Sequence of chain 1.C:
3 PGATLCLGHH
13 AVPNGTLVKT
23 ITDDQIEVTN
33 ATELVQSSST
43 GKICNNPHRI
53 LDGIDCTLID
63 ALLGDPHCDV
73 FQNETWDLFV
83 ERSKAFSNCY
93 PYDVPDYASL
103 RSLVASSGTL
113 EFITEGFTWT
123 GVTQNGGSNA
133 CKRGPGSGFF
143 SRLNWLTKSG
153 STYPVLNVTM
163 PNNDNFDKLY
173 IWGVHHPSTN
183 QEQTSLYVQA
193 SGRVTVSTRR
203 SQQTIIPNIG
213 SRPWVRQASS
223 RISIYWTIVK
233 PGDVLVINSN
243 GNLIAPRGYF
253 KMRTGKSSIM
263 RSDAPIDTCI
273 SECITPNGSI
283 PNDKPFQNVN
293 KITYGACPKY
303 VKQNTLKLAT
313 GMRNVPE

Binding-site contacts:
Ligand atom C4 contacts residue GLY129 of chain 1.C at 3.3 Å.
Ligand atom C11 contacts residue GLY128 of chain 1.C at 3.6 Å.
Ligand atom O1A contacts residue ASN131 of chain 1.C at 3.9 Å.
Ligand atom O8 contacts residue TRP147 of chain 1.C at 3.9 Å.
Ligand atom C10 contacts residue LEU188 of chain 1.C at 4.4 Å (hydrophobic).
Ligand atom O10 contacts residue LEU188 of chain 1.C at 3.2 Å.
Ligand atom C5 contacts residue GLY129 of chain 1.C at 3.6 Å.
Ligand atom O10 contacts residue THR149 of chain 1.C at 4.3 Å.
Ligand atom C9 contacts residue HIS177 of chain 1.C at 4.0 Å.
Ligand atom O9 contacts residue TYR92 of chain 1.C at 2.8 Å (h-bond).
Ligand atom O9 contacts residue GLU184 of chain 1.C at 2.6 Å (salt-bridge).
Ligand atom C1 contacts residue SER130 of chain 1.C at 3.7 Å.
Ligand atom C9 contacts residue LEU188 of chain 1.C at 4.0 Å (hydrophobic).
Ligand atom C6 contacts residue GLY129 of chain 1.C at 4.0 Å.
Ligand atom N5 contacts residue TRP147 of chain 1.C at 4.3 Å.
Ligand atom C1 contacts residue ASN131 of chain 1.C at 3.7 Å.
Ligand atom O4 contacts residue GLY129 of chain 1.C at 3.7 Å.
Ligand atom C9 contacts residue TYR92 of chain 1.C at 3.5 Å (hydrophobic).
Ligand atom C8 contacts residue TRP147 of chain 1.C at 4.1 Å (hydrophobic).
Ligand atom N5 contacts residue GLY129 of chain 1.C at 2.9 Å (h-bond).
Ligand atom C7 contacts residue TRP147 of chain 1.C at 3.8 Å (hydrophobic).
Ligand atom C11 contacts residue TRP147 of chain 1.C at 3.9 Å (hydrophobic).
Ligand atom O1B contacts residue ASN131 of chain 1.C at 2.8 Å (h-bond).
Ligand atom C9 contacts residue GLU184 of chain 1.C at 3.1 Å.
Ligand atom C10 contacts residue GLY129 of chain 1.C at 3.9 Å.
Ligand atom O7 contacts residue LEU188 of chain 1.C at 3.6 Å.
Ligand atom C6 contacts residue TRP147 of chain 1.C at 4.4 Å (hydrophobic).
Ligand atom C8 contacts residue TYR92 of chain 1.C at 4.0 Å (hydrophobic).
Ligand atom C11 contacts residue THR149 of chain 1.C at 4.0 Å.
Ligand atom C10 contacts residue TRP147 of chain 1.C at 4.3 Å (hydrophobic).
Ligand atom O9 contacts residue SER222 of chain 1.C at 3.4 Å (h-bond).
Ligand atom O1A contacts residue SER130 of chain 1.C at 2.9 Å (h-bond).
Ligand atom O9 contacts residue HIS177 of chain 1.C at 3.9 Å.
Ligand atom C11 contacts residue GLY129 of chain 1.C at 3.9 Å.
Ligand atom O8 contacts residue SER130 of chain 1.C at 4.3 Å.
Ligand atom O1B contacts residue SER130 of chain 1.C at 3.4 Å.
Ligand atom O8 contacts residue TYR92 of chain 1.C at 3.3 Å (h-bond).
Ligand atom C9 contacts residue TRP147 of chain 1.C at 4.1 Å (hydrophobic).

The protein below binds the small molecule below.
Small molecule (SMILES): CC(=O)N[C@H]1[C@H]([C@H](O)[C@H](O)CO)O[C@@](O)(C(=O)O)C[C@@H]1O